The small molecule below binds the protein below.
Small molecule (SMILES): CC(=O)N[C@H]1[C@H](O[C@H]2[C@H](O)[C@@H](NC(C)=O)CO[C@@H]2CO)O[C@H](CO)[C@@H](O)[C@@H]1O

Binding-site contacts:
Ligand atom C1 contacts residue ASN141 of chain 1.B at 3.4 Å.
Ligand atom C5 contacts residue ASN141 of chain 1.B at 4.3 Å.
Ligand atom C1 contacts residue ILE208 of chain 1.B at 4.5 Å (hydrophobic).
Ligand atom C7 contacts residue GLU184 of chain 1.B at 4.3 Å.
Ligand atom O7 contacts residue TYR206 of chain 1.B at 4.0 Å.
Ligand atom C6 contacts residue TYR206 of chain 1.B at 3.9 Å (hydrophobic).
Ligand atom O5 contacts residue TYR206 of chain 1.B at 3.8 Å.
Ligand atom C1 contacts residue TYR206 of chain 1.B at 4.0 Å (hydrophobic).
Ligand atom O7 contacts residue LYS190 of chain 1.B at 3.9 Å.
Ligand atom C7 contacts residue LYS190 of chain 1.B at 4.2 Å.
Ligand atom O7 contacts residue ILE208 of chain 1.B at 4.1 Å.
Ligand atom O5 contacts residue ASN141 of chain 1.B at 3.1 Å (h-bond).
Ligand atom C8 contacts residue ILE208 of chain 1.B at 4.0 Å (hydrophobic).
Ligand atom C5 contacts residue TYR206 of chain 1.B at 4.0 Å (hydrophobic).
Ligand atom O6 contacts residue ASN141 of chain 1.B at 3.7 Å.
Ligand atom C7 contacts residue ILE208 of chain 1.B at 4.1 Å (hydrophobic).
Ligand atom N2 contacts residue ILE208 of chain 1.B at 4.4 Å.
Ligand atom C8 contacts residue LYS190 of chain 1.B at 3.8 Å.
Ligand atom C2 contacts residue ASN141 of chain 1.B at 3.9 Å.
Ligand atom O7 contacts residue ASN141 of chain 1.B at 4.3 Å.
Ligand atom C8 contacts residue GLU184 of chain 1.B at 3.3 Å.

Sequence of chain 1.B:
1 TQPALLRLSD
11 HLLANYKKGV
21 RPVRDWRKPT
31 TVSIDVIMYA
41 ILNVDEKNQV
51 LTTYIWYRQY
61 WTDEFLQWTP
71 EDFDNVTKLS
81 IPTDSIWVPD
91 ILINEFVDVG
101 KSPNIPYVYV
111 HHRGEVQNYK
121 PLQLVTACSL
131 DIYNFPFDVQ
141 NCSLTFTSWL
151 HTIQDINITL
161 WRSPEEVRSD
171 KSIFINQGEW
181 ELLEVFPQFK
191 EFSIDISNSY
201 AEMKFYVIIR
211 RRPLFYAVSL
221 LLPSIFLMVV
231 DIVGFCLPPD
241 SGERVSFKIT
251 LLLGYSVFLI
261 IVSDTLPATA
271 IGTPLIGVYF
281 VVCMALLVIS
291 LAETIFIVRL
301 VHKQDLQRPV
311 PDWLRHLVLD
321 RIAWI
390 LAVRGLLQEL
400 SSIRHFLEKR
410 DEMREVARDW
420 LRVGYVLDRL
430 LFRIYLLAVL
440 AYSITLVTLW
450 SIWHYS